Binding-site contacts:
Ligand atom O11 contacts residue ASP375 of chain 1.A at 3.1 Å (salt-bridge).
Ligand atom C04 contacts residue SER470 of chain 1.A at 3.7 Å.
Ligand atom C18 contacts residue ALA493 of chain 1.A at 3.7 Å (hydrophobic).
Ligand atom N10 contacts residue LYS290 of chain 1.A at 3.6 Å (salt-bridge).
Ligand atom O12 contacts residue ZN1 of chain 1.N at 3.7 Å.
Ligand atom C26 contacts residue GLY405 of chain 1.A at 3.6 Å.
Ligand atom O01 contacts residue THR404 of chain 1.A at 3.4 Å.
Ligand atom N10 contacts residue CO31 of chain 1.M at 2.6 Å (h-bond).
Ligand atom O12 contacts residue ASP295 of chain 1.A at 2.9 Å (salt-bridge).
Ligand atom O12 contacts residue ASP375 of chain 1.A at 3.0 Å (salt-bridge).
Ligand atom O11 contacts residue ASP295 of chain 1.A at 3.1 Å (salt-bridge).
Ligand atom C20 contacts residue LEU408 of chain 1.A at 3.6 Å (hydrophobic).
Ligand atom O11 contacts residue LYS290 of chain 1.A at 3.1 Å (salt-bridge).
Ligand atom N10 contacts residue LEU403 of chain 1.A at 3.1 Å (h-bond).
Ligand atom O01 contacts residue GLY405 of chain 1.A at 3.5 Å (h-bond).
Ligand atom C19 contacts residue LEU408 of chain 1.A at 3.6 Å (hydrophobic).
Ligand atom C14 contacts residue GLY405 of chain 1.A at 3.6 Å.
Ligand atom C13 contacts residue GLY405 of chain 1.A at 3.5 Å.
Ligand atom N10 contacts residue ASP375 of chain 1.A at 3.2 Å (salt-bridge).
Ligand atom C09 contacts residue LEU403 of chain 1.A at 3.6 Å (hydrophobic).
Ligand atom C25 contacts residue GLY405 of chain 1.A at 3.5 Å.
Ligand atom C14 contacts residue LEU403 of chain 1.A at 3.6 Å (hydrophobic).
Ligand atom O11 contacts residue CO31 of chain 1.M at 2.8 Å (h-bond).
Ligand atom C09 contacts residue ZN1 of chain 1.O at 2.8 Å.
Ligand atom N10 contacts residue ZN1 of chain 1.N at 3.0 Å.
Ligand atom O22 contacts residue MET308 of chain 1.A at 3.6 Å.
Ligand atom O11 contacts residue GLU377 of chain 1.A at 2.6 Å (salt-bridge).
Ligand atom N10 contacts residue ZN1 of chain 1.O at 2.9 Å.
Ligand atom O12 contacts residue LYS302 of chain 1.A at 3.0 Å (salt-bridge).
Ligand atom C21 contacts residue PHE499 of chain 1.A at 3.3 Å (hydrophobic).
Ligand atom C08 contacts residue LEU403 of chain 1.A at 3.2 Å (hydrophobic).
Ligand atom O22 contacts residue LEU408 of chain 1.A at 3.5 Å.
Ligand atom C09 contacts residue ASP375 of chain 1.A at 3.1 Å.
Ligand atom O11 contacts residue ZN1 of chain 1.O at 2.4 Å.
Ligand atom C19 contacts residue ALA493 of chain 1.A at 3.6 Å (hydrophobic).
Ligand atom C15 contacts residue GLY405 of chain 1.A at 3.7 Å.
Ligand atom C16 contacts residue GLY405 of chain 1.A at 3.5 Å.
Ligand atom O12 contacts residue ZN1 of chain 1.O at 2.1 Å.
Ligand atom C21 contacts residue LEU408 of chain 1.A at 3.6 Å (hydrophobic).
Ligand atom O11 contacts residue ZN1 of chain 1.N at 2.0 Å.

Sequence of chain 1.A:
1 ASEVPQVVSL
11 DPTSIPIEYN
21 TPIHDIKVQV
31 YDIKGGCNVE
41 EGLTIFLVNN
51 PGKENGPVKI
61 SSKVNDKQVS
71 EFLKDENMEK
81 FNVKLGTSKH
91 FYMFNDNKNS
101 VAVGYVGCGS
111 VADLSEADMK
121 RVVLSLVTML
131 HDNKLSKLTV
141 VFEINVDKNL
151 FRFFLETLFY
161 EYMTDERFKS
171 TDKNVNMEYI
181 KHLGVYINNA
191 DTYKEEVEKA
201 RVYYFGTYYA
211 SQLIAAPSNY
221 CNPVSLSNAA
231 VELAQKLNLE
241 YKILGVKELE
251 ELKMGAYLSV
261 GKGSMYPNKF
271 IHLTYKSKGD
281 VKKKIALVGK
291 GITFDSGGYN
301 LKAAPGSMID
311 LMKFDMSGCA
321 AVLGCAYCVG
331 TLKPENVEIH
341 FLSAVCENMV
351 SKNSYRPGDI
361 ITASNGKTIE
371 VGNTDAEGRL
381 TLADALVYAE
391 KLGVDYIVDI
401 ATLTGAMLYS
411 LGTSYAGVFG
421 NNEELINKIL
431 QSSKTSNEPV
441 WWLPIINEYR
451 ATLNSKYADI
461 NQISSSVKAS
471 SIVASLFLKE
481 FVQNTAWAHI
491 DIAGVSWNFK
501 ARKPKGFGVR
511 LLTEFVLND

The protein below binds the small molecule below.
Small molecule (SMILES): CC(C)(C)C(=O)N[C@@H](C(=O)NO)c1ccc(-c2ccc(CO)cc2)cc1